Binding-site contacts:
Ligand atom N4 contacts residue GLU191 of chain 1.A at 3.3 Å (salt-bridge).
Ligand atom C2 contacts residue HIS189 of chain 1.A at 3.5 Å.
Ligand atom O contacts residue LYS207 of chain 1.A at 2.7 Å (salt-bridge).
Ligand atom C7 contacts residue ZN1 of chain 1.E at 3.4 Å.
Ligand atom N contacts residue ZN1 of chain 1.E at 2.0 Å.
Ligand atom C7 contacts residue GLU191 of chain 1.A at 3.4 Å.
Ligand atom N contacts residue HIS277 of chain 1.A at 3.4 Å (h-bond).
Ligand atom O contacts residue TYR133 of chain 1.A at 3.4 Å (h-bond).
Ligand atom N3 contacts residue HIS189 of chain 1.A at 3.4 Å (h-bond).
Ligand atom C8 contacts residue TYR178 of chain 1.A at 3.9 Å (hydrophobic).
Ligand atom N2 contacts residue TYR178 of chain 1.A at 3.8 Å.
Ligand atom C14 contacts residue LYS242 of chain 1.A at 3.7 Å.
Ligand atom C7 contacts residue LYS242 of chain 1.A at 3.9 Å.
Ligand atom N contacts residue HIS189 of chain 1.A at 3.2 Å (h-bond).
Ligand atom C5 contacts residue PHE186 of chain 1.A at 3.5 Å (hydrophobic).
Ligand atom C15 contacts residue ASP192 of chain 1.A at 3.5 Å.
Ligand atom C7 contacts residue HIS189 of chain 1.A at 3.6 Å.
Ligand atom O contacts residue PHE186 of chain 1.A at 3.5 Å.
Ligand atom C5 contacts residue TYR133 of chain 1.A at 3.4 Å (hydrophobic).
Ligand atom C1 contacts residue ZN1 of chain 1.E at 3.0 Å.
Ligand atom C2 contacts residue ZN1 of chain 1.E at 2.9 Å.
Ligand atom N1 contacts residue TYR178 of chain 1.A at 3.8 Å.
Ligand atom C contacts residue PHE186 of chain 1.A at 3.6 Å (hydrophobic).
Ligand atom C contacts residue TRP209 of chain 1.A at 3.5 Å (hydrophobic).
Ligand atom C13 contacts residue ASP192 of chain 1.A at 3.8 Å.
Ligand atom N3 contacts residue ZN1 of chain 1.E at 3.0 Å.
Ligand atom N4 contacts residue HIS189 of chain 1.A at 2.7 Å (h-bond).
Ligand atom C1 contacts residue HIS277 of chain 1.A at 3.6 Å.
Ligand atom C9 contacts residue TYR178 of chain 1.A at 3.3 Å (hydrophobic).
Ligand atom N4 contacts residue ZN1 of chain 1.E at 2.2 Å.
Ligand atom N5 contacts residue ASP192 of chain 1.A at 3.1 Å (salt-bridge).
Ligand atom C6 contacts residue PHE186 of chain 1.A at 3.8 Å (hydrophobic).
Ligand atom C5 contacts residue LYS207 of chain 1.A at 3.8 Å.
Ligand atom N1 contacts residue TYR133 of chain 1.A at 2.7 Å (h-bond).
Ligand atom C6 contacts residue TYR133 of chain 1.A at 3.6 Å (hydrophobic).
Ligand atom C6 contacts residue TYR178 of chain 1.A at 3.4 Å (hydrophobic).
Ligand atom C4 contacts residue PHE186 of chain 1.A at 3.7 Å (hydrophobic).
Ligand atom C10 contacts residue TYR178 of chain 1.A at 3.8 Å (hydrophobic).
Ligand atom C1 contacts residue TRP209 of chain 1.A at 3.5 Å (hydrophobic).
Ligand atom N2 contacts residue PHE186 of chain 1.A at 3.9 Å.

The small molecule below binds the protein below.
Small molecule (SMILES): CN1CCC(c2cnn(-c3nccc4c(=O)[nH]cnc34)c2)CC1

Sequence of chain 1.A:
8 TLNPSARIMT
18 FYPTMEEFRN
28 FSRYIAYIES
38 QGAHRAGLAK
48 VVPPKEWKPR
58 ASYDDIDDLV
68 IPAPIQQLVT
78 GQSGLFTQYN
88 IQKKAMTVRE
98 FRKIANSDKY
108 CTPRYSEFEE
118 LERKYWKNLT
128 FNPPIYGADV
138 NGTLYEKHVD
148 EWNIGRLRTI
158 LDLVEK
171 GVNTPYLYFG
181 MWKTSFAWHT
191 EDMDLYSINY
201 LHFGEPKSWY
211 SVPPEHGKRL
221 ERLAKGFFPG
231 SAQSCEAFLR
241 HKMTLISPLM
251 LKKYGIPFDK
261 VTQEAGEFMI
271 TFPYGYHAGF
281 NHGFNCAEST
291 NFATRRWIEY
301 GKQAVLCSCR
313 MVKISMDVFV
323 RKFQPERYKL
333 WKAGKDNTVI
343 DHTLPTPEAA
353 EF